Sequence of chain 1.EA:
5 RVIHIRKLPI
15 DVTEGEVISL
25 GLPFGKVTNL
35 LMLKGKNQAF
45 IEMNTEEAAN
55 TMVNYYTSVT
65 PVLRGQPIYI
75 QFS

Binding-site contacts:
Ligand atom CB contacts residue NH21 of chain 1.RB at 3.4 Å.
Ligand atom CD contacts residue GLU18 of chain 1.EA at 4.2 Å.
Ligand atom CG contacts residue LEU35 of chain 1.EA at 4.1 Å (hydrophobic).
Ligand atom OE1 contacts residue LEU34 of chain 1.EA at 4.2 Å.
Ligand atom CD contacts residue MET36 of chain 1.EA at 4.0 Å (hydrophobic).
Ligand atom CB contacts residue ILE22 of chain 1.EA at 4.0 Å (hydrophobic).
Ligand atom CG1 contacts residue LEU26 of chain 1.EA at 3.6 Å (hydrophobic).
Ligand atom CD2 contacts residue THR32 of chain 1.EA at 3.8 Å.
Ligand atom C contacts residue NH21 of chain 1.RB at 1.4 Å.
Ligand atom O contacts residue LYS30 of chain 1.EA at 3.9 Å.
Ligand atom OE1 contacts residue MET36 of chain 1.EA at 3.6 Å (h-bond).
Ligand atom CD contacts residue LEU35 of chain 1.EA at 3.6 Å (hydrophobic).
Ligand atom O contacts residue GLU18 of chain 1.EA at 3.9 Å.
Ligand atom N contacts residue GLU18 of chain 1.EA at 3.8 Å.
Ligand atom CD2 contacts residue LEU34 of chain 1.EA at 4.0 Å (hydrophobic).
Ligand atom CA contacts residue NH21 of chain 1.RB at 2.7 Å.
Ligand atom CB contacts residue LEU34 of chain 1.EA at 3.5 Å (hydrophobic).
Ligand atom CG2 contacts residue ILE22 of chain 1.EA at 3.9 Å (hydrophobic).
Ligand atom CB contacts residue GLU18 of chain 1.EA at 4.2 Å.
Ligand atom CD2 contacts residue ASN33 of chain 1.EA at 4.0 Å.
Ligand atom C contacts residue NH21 of chain 1.RB at 3.2 Å.
Ligand atom CB contacts residue GLY19 of chain 1.EA at 4.2 Å.
Ligand atom CA contacts residue GLU18 of chain 1.EA at 3.8 Å.
Ligand atom O contacts residue NH21 of chain 1.RB at 2.0 Å (h-bond).
Ligand atom CD1 contacts residue LEU34 of chain 1.EA at 3.5 Å (hydrophobic).
Ligand atom O contacts residue NH21 of chain 1.RB at 3.2 Å (h-bond).
Ligand atom O contacts residue NH21 of chain 1.RB at 3.1 Å (h-bond).
Ligand atom OD1 contacts residue VAL31 of chain 1.EA at 3.8 Å.
Ligand atom NE contacts residue GLU18 of chain 1.EA at 3.9 Å.
Ligand atom O contacts residue NH21 of chain 1.RB at 3.9 Å.
Ligand atom O contacts residue GLU18 of chain 1.EA at 4.1 Å.
Ligand atom OE1 contacts residue LEU35 of chain 1.EA at 3.6 Å.
Ligand atom NE2 contacts residue LEU35 of chain 1.EA at 3.9 Å.
Ligand atom NE2 contacts residue MET36 of chain 1.EA at 3.4 Å (h-bond).
Ligand atom CG1 contacts residue ILE22 of chain 1.EA at 4.0 Å (hydrophobic).
Ligand atom N contacts residue NH21 of chain 1.RB at 3.1 Å (h-bond).
Ligand atom CB contacts residue GLU18 of chain 1.EA at 3.3 Å.
Ligand atom OE1 contacts residue ASN33 of chain 1.EA at 4.3 Å.
Ligand atom C contacts residue GLU18 of chain 1.EA at 4.0 Å.
Ligand atom CZ contacts residue GLU18 of chain 1.EA at 4.2 Å.

A small-molecule ligand and the protein it binds are described below.
Small molecule (SMILES): CC(C)C[C@@H]1NC(=O)[C@H](C)NC(=O)[C@]2(CCCCCCCC[C@](C)(C(=O)N[C@H](C(=O)N[C@H](C=O)CC(N)=O)C(C)C)NC(=O)[C@H](CCC(N)=O)NC1=O)CCCCCCCC[C@](C)(NC(=O)[C@H](CCC(N)=O)NC(=O)[C@@H](N)CC(N)=O)C(=O)N[C@@H](CCCN=C(N)N)C(=O)N[C@@H](C)C(=O)N[C@@H](CCC(N)=O)C(=O)N2